Binding-site contacts:
Ligand atom C9 contacts residue PRO164 of chain 1.B at 3.7 Å (hydrophobic).
Ligand atom C3 contacts residue MET207 of chain 1.B at 3.8 Å (hydrophobic).
Ligand atom C9 contacts residue MET163 of chain 1.B at 3.8 Å (hydrophobic).
Ligand atom O contacts residue LYS173 of chain 1.B at 3.9 Å.
Ligand atom C15 contacts residue MET169 of chain 1.B at 3.8 Å (hydrophobic).
Ligand atom C17 contacts residue NAD1 of chain 1.F at 3.6 Å.
Ligand atom C16 contacts residue PHE105 of chain 1.B at 3.8 Å (hydrophobic).
Ligand atom O contacts residue NAD1 of chain 1.F at 2.5 Å (h-bond).
Ligand atom C2 contacts residue NAD1 of chain 1.F at 3.3 Å.
Ligand atom C14 contacts residue MET169 of chain 1.B at 3.9 Å (hydrophobic).
Ligand atom C16 contacts residue GLY104 of chain 1.B at 3.3 Å.
Ligand atom O contacts residue TYR166 of chain 1.B at 2.5 Å (h-bond).
Ligand atom C9 contacts residue LEU226 of chain 1.B at 3.7 Å (hydrophobic).
Ligand atom C5 contacts residue MET207 of chain 1.B at 3.8 Å (hydrophobic).
Ligand atom C1 contacts residue NAD1 of chain 1.F at 3.6 Å.
Ligand atom C14 contacts residue NAD1 of chain 1.F at 3.8 Å.
Ligand atom C19 contacts residue NAD1 of chain 1.F at 3.7 Å.
Ligand atom C contacts residue TYR166 of chain 1.B at 3.4 Å (hydrophobic).
Ligand atom C3 contacts residue NAD1 of chain 1.F at 3.3 Å.
Ligand atom C5 contacts residue PHE157 of chain 1.B at 4.0 Å (hydrophobic).
Ligand atom C8 contacts residue MET223 of chain 1.B at 3.9 Å (hydrophobic).
Ligand atom N contacts residue NAD1 of chain 1.F at 3.4 Å (h-bond).
Ligand atom O1 contacts residue MET207 of chain 1.B at 3.9 Å.
Ligand atom C5 contacts residue LEU226 of chain 1.B at 4.0 Å (hydrophobic).
Ligand atom C contacts residue NAD1 of chain 1.F at 3.5 Å.
Ligand atom C11 contacts residue TYR166 of chain 1.B at 3.5 Å (hydrophobic).
Ligand atom C10 contacts residue TYR166 of chain 1.B at 3.9 Å (hydrophobic).
Ligand atom C1 contacts residue TYR166 of chain 1.B at 3.4 Å (hydrophobic).
Ligand atom C8 contacts residue ALA165 of chain 1.B at 4.1 Å (hydrophobic).
Ligand atom C13 contacts residue NAD1 of chain 1.F at 3.6 Å.
Ligand atom C1 contacts residue PHE157 of chain 1.B at 4.0 Å (hydrophobic).
Ligand atom C15 contacts residue PHE105 of chain 1.B at 3.8 Å (hydrophobic).
Ligand atom O1 contacts residue NAD1 of chain 1.F at 3.9 Å.
Ligand atom C12 contacts residue NAD1 of chain 1.F at 3.8 Å.
Ligand atom C18 contacts residue NAD1 of chain 1.F at 3.6 Å.
Ligand atom C15 contacts residue GLY104 of chain 1.B at 3.8 Å.
Ligand atom N contacts residue MET207 of chain 1.B at 3.4 Å (h-bond).
Ligand atom C3 contacts residue PHE157 of chain 1.B at 4.0 Å (hydrophobic).
Ligand atom C4 contacts residue MET207 of chain 1.B at 3.6 Å (hydrophobic).
Ligand atom C6 contacts residue MET223 of chain 1.B at 3.7 Å (hydrophobic).

This small molecule binds to this protein.
Small molecule (SMILES): CC1(C)CCC(Cc2cc(O)c(-c3ccccc3)c(=O)[nH]2)CC1

Sequence of chain 1.B:
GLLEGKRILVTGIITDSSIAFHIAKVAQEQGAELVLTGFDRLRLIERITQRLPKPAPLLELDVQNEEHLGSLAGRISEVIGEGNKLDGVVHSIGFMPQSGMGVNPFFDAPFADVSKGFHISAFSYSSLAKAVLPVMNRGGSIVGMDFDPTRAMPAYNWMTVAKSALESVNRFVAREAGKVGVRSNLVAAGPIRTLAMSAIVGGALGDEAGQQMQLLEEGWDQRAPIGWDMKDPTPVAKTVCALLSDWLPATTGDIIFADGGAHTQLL